A small-molecule ligand and the protein it binds are described below.
Small molecule (SMILES): Nc1nc2[nH]cnc2c(=S)[nH]1

Binding-site contacts:
Ligand atom C8 contacts residue ASP181 of chain 1.A at 4.1 Å.
Ligand atom N3 contacts residue SER115 of chain 1.A at 4.1 Å.
Ligand atom N7 contacts residue PHE117 of chain 1.A at 3.6 Å.
Ligand atom C4 contacts residue TYR194 of chain 1.A at 3.4 Å (hydrophobic).
Ligand atom N3 contacts residue PHE117 of chain 1.A at 3.6 Å.
Ligand atom N7 contacts residue NAP1 of chain 1.E at 3.6 Å.
Ligand atom C4 contacts residue PHE117 of chain 1.A at 3.6 Å (hydrophobic).
Ligand atom C6 contacts residue PHE117 of chain 1.A at 3.5 Å (hydrophobic).
Ligand atom N9 contacts residue PHE117 of chain 1.A at 3.6 Å.
Ligand atom N2 contacts residue SER115 of chain 1.A at 2.9 Å (h-bond).
Ligand atom C5 contacts residue NAP1 of chain 1.E at 3.7 Å.
Ligand atom S6 contacts residue LEU228 of chain 1.A at 4.0 Å.
Ligand atom N1 contacts residue PHE117 of chain 1.A at 3.7 Å.
Ligand atom C5 contacts residue PHE117 of chain 1.A at 3.7 Å (hydrophobic).
Ligand atom C6 contacts residue NAP1 of chain 1.E at 3.7 Å.
Ligand atom N9 contacts residue TYR194 of chain 1.A at 2.9 Å (h-bond).
Ligand atom C8 contacts residue TYR194 of chain 1.A at 4.1 Å (hydrophobic).
Ligand atom C8 contacts residue NAP1 of chain 1.E at 3.3 Å.
Ligand atom C2 contacts residue NAP1 of chain 1.E at 3.4 Å.
Ligand atom N9 contacts residue ASP181 of chain 1.A at 3.6 Å.
Ligand atom S6 contacts residue PRO230 of chain 1.A at 3.8 Å.
Ligand atom S6 contacts residue PHE117 of chain 1.A at 4.0 Å.
Ligand atom N2 contacts residue PHE117 of chain 1.A at 3.5 Å.
Ligand atom C2 contacts residue PHE117 of chain 1.A at 3.4 Å (hydrophobic).
Ligand atom C4 contacts residue NAP1 of chain 1.E at 3.8 Å.
Ligand atom N3 contacts residue TYR194 of chain 1.A at 3.4 Å (h-bond).
Ligand atom N3 contacts residue NAP1 of chain 1.E at 2.9 Å (h-bond).
Ligand atom S6 contacts residue ARG34 of chain 1.A at 3.4 Å (salt-bridge).
Ligand atom S6 contacts residue NAP1 of chain 1.E at 3.7 Å.
Ligand atom C8 contacts residue PHE117 of chain 1.A at 3.8 Å (hydrophobic).
Ligand atom N1 contacts residue NAP1 of chain 1.E at 2.9 Å (h-bond).
Ligand atom N2 contacts residue NAP1 of chain 1.E at 3.1 Å (h-bond).
Ligand atom N9 contacts residue NAP1 of chain 1.E at 3.5 Å.
Ligand atom C2 contacts residue SER115 of chain 1.A at 3.9 Å.

Sequence of chain 1.A:
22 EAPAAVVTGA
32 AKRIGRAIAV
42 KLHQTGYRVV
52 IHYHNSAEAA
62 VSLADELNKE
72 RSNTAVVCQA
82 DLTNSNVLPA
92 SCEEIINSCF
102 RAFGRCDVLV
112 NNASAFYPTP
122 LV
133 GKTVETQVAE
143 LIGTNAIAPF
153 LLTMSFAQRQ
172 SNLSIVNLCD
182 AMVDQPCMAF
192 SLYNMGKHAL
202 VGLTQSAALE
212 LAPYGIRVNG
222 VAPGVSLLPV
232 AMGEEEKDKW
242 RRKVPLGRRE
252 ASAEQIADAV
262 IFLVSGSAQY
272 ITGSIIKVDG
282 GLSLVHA